Sequence of chain 1.D:
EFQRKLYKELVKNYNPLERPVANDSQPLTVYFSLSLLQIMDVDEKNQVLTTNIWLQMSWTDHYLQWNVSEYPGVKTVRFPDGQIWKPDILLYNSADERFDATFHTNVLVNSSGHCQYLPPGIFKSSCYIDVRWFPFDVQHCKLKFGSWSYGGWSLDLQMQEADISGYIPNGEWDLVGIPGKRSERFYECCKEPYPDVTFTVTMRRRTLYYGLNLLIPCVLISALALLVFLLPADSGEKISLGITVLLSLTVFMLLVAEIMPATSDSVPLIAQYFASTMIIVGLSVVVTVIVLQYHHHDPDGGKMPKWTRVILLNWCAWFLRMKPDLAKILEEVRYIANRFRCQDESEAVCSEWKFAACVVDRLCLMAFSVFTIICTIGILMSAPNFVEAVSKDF

Binding-site contacts:
Ligand atom C9 contacts residue CYS190 of chain 1.C at 4.2 Å (hydrophobic).
Ligand atom N1 contacts residue TYR194 of chain 1.C at 4.1 Å.
Ligand atom C11 contacts residue LEU118 of chain 1.D at 3.6 Å (hydrophobic).
Ligand atom C4 contacts residue TYR187 of chain 1.C at 3.7 Å (hydrophobic).
Ligand atom N1 contacts residue TYR92 of chain 1.C at 2.6 Å (h-bond).
Ligand atom C10 contacts residue TRP148 of chain 1.C at 4.2 Å (hydrophobic).
Ligand atom C3 contacts residue TYR187 of chain 1.C at 3.9 Å (hydrophobic).
Ligand atom C4 contacts residue TRP54 of chain 1.D at 3.6 Å (hydrophobic).
Ligand atom CL contacts residue ASN106 of chain 1.D at 3.8 Å.
Ligand atom C7 contacts residue TRP148 of chain 1.C at 3.2 Å (hydrophobic).
Ligand atom C1 contacts residue CYS189 of chain 1.C at 4.0 Å (hydrophobic).
Ligand atom CL contacts residue GLN116 of chain 1.D at 3.5 Å.
Ligand atom C1 contacts residue TRP148 of chain 1.C at 3.6 Å (hydrophobic).
Ligand atom C10 contacts residue LEU118 of chain 1.D at 4.1 Å (hydrophobic).
Ligand atom C5 contacts residue TYR92 of chain 1.C at 3.9 Å (hydrophobic).
Ligand atom C2 contacts residue CYS190 of chain 1.C at 4.2 Å (hydrophobic).
Ligand atom C3 contacts residue TYR194 of chain 1.C at 3.9 Å (hydrophobic).
Ligand atom C3 contacts residue TRP148 of chain 1.C at 4.0 Å (hydrophobic).
Ligand atom N1 contacts residue SER147 of chain 1.C at 4.1 Å.
Ligand atom C9 contacts residue TYR194 of chain 1.C at 3.6 Å (hydrophobic).
Ligand atom C11 contacts residue TRP148 of chain 1.C at 3.1 Å (hydrophobic).
Ligand atom CL contacts residue SER149 of chain 1.C at 4.1 Å.
Ligand atom N2 contacts residue LEU118 of chain 1.D at 3.6 Å.
Ligand atom C2 contacts residue TYR194 of chain 1.C at 3.8 Å (hydrophobic).
Ligand atom C10 contacts residue SER149 of chain 1.C at 4.2 Å.
Ligand atom C2 contacts residue TRP148 of chain 1.C at 3.9 Å (hydrophobic).
Ligand atom C8 contacts residue TYR194 of chain 1.C at 3.5 Å (hydrophobic).
Ligand atom CL contacts residue LEU108 of chain 1.D at 3.5 Å.
Ligand atom C5 contacts residue TRP148 of chain 1.C at 3.7 Å (hydrophobic).
Ligand atom N1 contacts residue TRP148 of chain 1.C at 3.0 Å (h-bond).
Ligand atom N2 contacts residue TRP148 of chain 1.C at 3.7 Å.
Ligand atom C6 contacts residue TRP148 of chain 1.C at 3.4 Å (hydrophobic).
Ligand atom C8 contacts residue CYS189 of chain 1.C at 4.1 Å (hydrophobic).
Ligand atom C6 contacts residue TYR92 of chain 1.C at 3.9 Å (hydrophobic).
Ligand atom C4 contacts residue TYR92 of chain 1.C at 3.8 Å (hydrophobic).
Ligand atom C8 contacts residue CYS190 of chain 1.C at 3.5 Å (hydrophobic).
Ligand atom C2 contacts residue CYS189 of chain 1.C at 3.7 Å (hydrophobic).
Ligand atom C5 contacts residue TRP54 of chain 1.D at 3.2 Å (hydrophobic).
Ligand atom C8 contacts residue TRP148 of chain 1.C at 3.8 Å (hydrophobic).
Ligand atom C3 contacts residue TYR92 of chain 1.C at 3.3 Å (hydrophobic).

Sequence of chain 1.C:
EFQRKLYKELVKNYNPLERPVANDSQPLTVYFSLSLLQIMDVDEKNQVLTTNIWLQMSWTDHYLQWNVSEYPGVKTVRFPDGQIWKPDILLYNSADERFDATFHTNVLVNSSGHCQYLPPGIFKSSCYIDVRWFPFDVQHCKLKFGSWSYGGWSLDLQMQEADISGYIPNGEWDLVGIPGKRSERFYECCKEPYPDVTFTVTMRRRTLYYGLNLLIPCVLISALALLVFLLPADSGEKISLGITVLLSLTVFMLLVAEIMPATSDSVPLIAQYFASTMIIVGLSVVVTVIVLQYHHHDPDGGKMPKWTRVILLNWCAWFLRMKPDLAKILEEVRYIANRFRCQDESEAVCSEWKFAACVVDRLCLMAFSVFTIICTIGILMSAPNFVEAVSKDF

The small molecule below binds the protein below.
Small molecule (SMILES): Clc1ccc([C@H]2C[C@@H]3CC[C@H]2N3)cn1